Sequence of chain 1.B:
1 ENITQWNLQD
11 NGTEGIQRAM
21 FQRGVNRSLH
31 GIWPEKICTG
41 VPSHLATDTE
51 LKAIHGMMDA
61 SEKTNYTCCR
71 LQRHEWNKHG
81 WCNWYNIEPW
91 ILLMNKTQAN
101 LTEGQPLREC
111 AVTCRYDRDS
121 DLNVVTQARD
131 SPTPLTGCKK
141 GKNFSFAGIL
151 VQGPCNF

A protein and the small-molecule ligand that binds it are described below.
Small molecule (SMILES): CC(=O)N[C@H]1[C@H](O[C@H]2[C@H](O)[C@@H](NC(C)=O)CO[C@@H]2CO)O[C@H](CO)[C@@H](O)[C@@H]1O

Binding-site contacts:
Ligand atom C7 contacts residue ALA53 of chain 1.B at 4.2 Å (hydrophobic).
Ligand atom O5 contacts residue ASN95 of chain 1.B at 2.4 Å (h-bond).
Ligand atom C5 contacts residue ASN95 of chain 1.B at 3.7 Å.
Ligand atom O7 contacts residue ASN95 of chain 1.B at 3.2 Å (h-bond).
Ligand atom O7 contacts residue LEU92 of chain 1.B at 3.5 Å.
Ligand atom O6 contacts residue HIS55 of chain 1.B at 4.2 Å.
Ligand atom C1 contacts residue ASN95 of chain 1.B at 1.4 Å.
Ligand atom C2 contacts residue HIS55 of chain 1.B at 4.4 Å.
Ligand atom N2 contacts residue HIS55 of chain 1.B at 4.0 Å.
Ligand atom C1 contacts residue HIS55 of chain 1.B at 4.2 Å.
Ligand atom C7 contacts residue ASN95 of chain 1.B at 3.3 Å.
Ligand atom C6 contacts residue ALA99 of chain 1.B at 4.2 Å (hydrophobic).
Ligand atom O6 contacts residue ALA99 of chain 1.B at 3.9 Å.
Ligand atom O5 contacts residue ALA99 of chain 1.B at 4.4 Å.
Ligand atom C4 contacts residue ASN95 of chain 1.B at 4.1 Å.
Ligand atom C2 contacts residue ASN95 of chain 1.B at 2.5 Å.
Ligand atom C7 contacts residue LEU92 of chain 1.B at 4.2 Å (hydrophobic).
Ligand atom C1 contacts residue ALA53 of chain 1.B at 4.3 Å (hydrophobic).
Ligand atom C8 contacts residue ALA53 of chain 1.B at 4.0 Å (hydrophobic).
Ligand atom C3 contacts residue ASN95 of chain 1.B at 3.9 Å.
Ligand atom N2 contacts residue ALA53 of chain 1.B at 4.0 Å.
Ligand atom C8 contacts residue LEU92 of chain 1.B at 4.2 Å (hydrophobic).
Ligand atom N2 contacts residue ASN95 of chain 1.B at 2.9 Å (h-bond).
Ligand atom C8 contacts residue ASN95 of chain 1.B at 4.4 Å.